Binding-site contacts:
Ligand atom C7 contacts residue ASN19 of chain 1.C at 3.5 Å.
Ligand atom O5 contacts residue ASN19 of chain 1.C at 2.3 Å (h-bond).
Ligand atom C5 contacts residue GLN142 of chain 1.C at 4.5 Å.
Ligand atom O6 contacts residue GLY147 of chain 1.C at 2.8 Å (h-bond).
Ligand atom C8 contacts residue ILE149 of chain 1.C at 4.0 Å (hydrophobic).
Ligand atom O5 contacts residue GLN142 of chain 1.C at 4.4 Å.
Ligand atom C2 contacts residue ASN19 of chain 1.C at 2.4 Å.
Ligand atom C1 contacts residue GLN142 of chain 1.C at 4.1 Å.
Ligand atom C5 contacts residue ASN19 of chain 1.C at 3.6 Å.
Ligand atom C3 contacts residue ASN19 of chain 1.C at 3.8 Å.
Ligand atom O5 contacts residue LEU144 of chain 1.C at 3.7 Å.
Ligand atom C1 contacts residue ASN19 of chain 1.C at 1.4 Å.
Ligand atom C6 contacts residue GLY147 of chain 1.C at 3.6 Å.
Ligand atom C6 contacts residue LEU144 of chain 1.C at 4.3 Å (hydrophobic).
Ligand atom C6 contacts residue ILE149 of chain 1.C at 4.2 Å (hydrophobic).
Ligand atom O7 contacts residue ASN19 of chain 1.C at 3.6 Å.
Ligand atom C1 contacts residue LEU144 of chain 1.C at 4.5 Å (hydrophobic).
Ligand atom O6 contacts residue LEU144 of chain 1.C at 4.2 Å.
Ligand atom N2 contacts residue ASN19 of chain 1.C at 2.9 Å (h-bond).
Ligand atom C4 contacts residue ASN19 of chain 1.C at 4.2 Å.

Sequence of chain 1.C:
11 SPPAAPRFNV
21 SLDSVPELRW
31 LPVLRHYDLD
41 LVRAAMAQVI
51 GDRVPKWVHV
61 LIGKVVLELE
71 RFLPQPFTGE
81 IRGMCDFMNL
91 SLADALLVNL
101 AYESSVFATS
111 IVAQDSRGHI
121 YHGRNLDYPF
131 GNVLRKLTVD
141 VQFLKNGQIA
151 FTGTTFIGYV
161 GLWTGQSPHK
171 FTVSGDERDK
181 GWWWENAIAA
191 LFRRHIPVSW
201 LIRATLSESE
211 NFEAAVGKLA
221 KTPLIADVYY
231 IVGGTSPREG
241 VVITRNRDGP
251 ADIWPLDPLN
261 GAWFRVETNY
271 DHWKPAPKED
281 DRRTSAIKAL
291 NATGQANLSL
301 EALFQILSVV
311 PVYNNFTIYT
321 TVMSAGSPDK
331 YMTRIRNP

The small molecule below binds the protein below.
Small molecule (SMILES): CC(=O)N[C@H]1[C@H](O[C@H]2[C@H](O)[C@@H](NC(C)=O)CO[C@@H]2CO)O[C@H](CO)[C@@H](O)[C@@H]1O